This protein binds this small molecule.
Small molecule (SMILES): CC(=O)N[C@@H]1[C@@H](O)[C@H](O)[C@@H](CO)O[C@H]1O

Binding-site contacts:
Ligand atom O5 contacts residue THR206 of chain 1.A at 3.2 Å (h-bond).
Ligand atom C2 contacts residue THR206 of chain 1.A at 4.4 Å.
Ligand atom C3 contacts residue ASN204 of chain 1.A at 3.8 Å.
Ligand atom C6 contacts residue PRO208 of chain 1.A at 4.2 Å (hydrophobic).
Ligand atom C1 contacts residue THR206 of chain 1.A at 3.3 Å.
Ligand atom C2 contacts residue ASN204 of chain 1.A at 2.5 Å.
Ligand atom O7 contacts residue ILE247 of chain 1.A at 4.2 Å.
Ligand atom C1 contacts residue ASN204 of chain 1.A at 1.4 Å.
Ligand atom C8 contacts residue ASN204 of chain 1.A at 4.2 Å.
Ligand atom O5 contacts residue ASN204 of chain 1.A at 2.4 Å (h-bond).
Ligand atom O7 contacts residue ASN204 of chain 1.A at 3.8 Å.
Ligand atom C6 contacts residue THR206 of chain 1.A at 3.9 Å.
Ligand atom C5 contacts residue THR206 of chain 1.A at 3.3 Å.
Ligand atom C5 contacts residue GLY207 of chain 1.A at 4.3 Å.
Ligand atom O7 contacts residue SER244 of chain 1.A at 4.5 Å.
Ligand atom C5 contacts residue ASN204 of chain 1.A at 3.7 Å.
Ligand atom C7 contacts residue ASN204 of chain 1.A at 3.5 Å.
Ligand atom C6 contacts residue GLY207 of chain 1.A at 4.2 Å.
Ligand atom C3 contacts residue THR206 of chain 1.A at 4.0 Å.
Ligand atom N2 contacts residue ASN204 of chain 1.A at 2.7 Å (h-bond).
Ligand atom C4 contacts residue ASN204 of chain 1.A at 4.2 Å.
Ligand atom C8 contacts residue HIS321 of chain 1.A at 4.4 Å.

Sequence of chain 1.A:
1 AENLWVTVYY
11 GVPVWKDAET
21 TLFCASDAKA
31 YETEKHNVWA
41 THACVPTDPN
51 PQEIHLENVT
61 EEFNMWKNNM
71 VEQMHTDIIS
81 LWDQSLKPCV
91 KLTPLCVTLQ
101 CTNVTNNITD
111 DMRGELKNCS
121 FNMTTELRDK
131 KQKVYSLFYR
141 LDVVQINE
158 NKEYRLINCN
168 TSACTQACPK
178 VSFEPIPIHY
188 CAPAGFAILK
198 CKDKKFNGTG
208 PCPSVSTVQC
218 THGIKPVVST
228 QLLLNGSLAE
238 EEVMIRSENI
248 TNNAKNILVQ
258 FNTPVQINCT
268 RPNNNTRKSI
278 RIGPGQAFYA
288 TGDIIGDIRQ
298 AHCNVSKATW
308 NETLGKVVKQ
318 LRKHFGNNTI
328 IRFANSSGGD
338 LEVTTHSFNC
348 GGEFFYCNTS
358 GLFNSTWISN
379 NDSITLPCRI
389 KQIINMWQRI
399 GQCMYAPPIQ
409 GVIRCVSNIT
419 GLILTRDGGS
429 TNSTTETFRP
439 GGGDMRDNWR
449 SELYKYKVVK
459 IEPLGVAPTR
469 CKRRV